Sequence of chain 1.D:
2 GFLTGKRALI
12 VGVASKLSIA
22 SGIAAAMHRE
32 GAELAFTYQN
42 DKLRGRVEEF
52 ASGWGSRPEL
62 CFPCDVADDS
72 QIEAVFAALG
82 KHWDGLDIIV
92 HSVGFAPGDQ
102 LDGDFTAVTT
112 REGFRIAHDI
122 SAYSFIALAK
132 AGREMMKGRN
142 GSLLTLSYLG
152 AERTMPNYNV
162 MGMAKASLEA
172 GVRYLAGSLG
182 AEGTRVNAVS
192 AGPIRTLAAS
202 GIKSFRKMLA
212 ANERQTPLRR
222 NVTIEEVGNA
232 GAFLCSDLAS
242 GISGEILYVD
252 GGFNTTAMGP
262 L

A small-molecule ligand and the protein it binds are described below.
Small molecule (SMILES): Oc1cc(Cl)ccc1Oc1ccc(Cl)cc1Cl

Binding-site contacts:
Ligand atom C10 contacts residue GLY95 of chain 1.D at 3.5 Å.
Ligand atom CL14 contacts residue PHE206 of chain 1.D at 4.0 Å.
Ligand atom CL15 contacts residue LEU102 of chain 1.D at 3.6 Å.
Ligand atom C3 contacts residue ILE203 of chain 1.D at 3.9 Å (hydrophobic).
Ligand atom CL14 contacts residue NAD1 of chain 1.K at 3.5 Å.
Ligand atom C9 contacts residue ALA199 of chain 1.D at 3.4 Å (hydrophobic).
Ligand atom O17 contacts residue LYS166 of chain 1.D at 3.8 Å.
Ligand atom C6 contacts residue NAD1 of chain 1.K at 3.4 Å.
Ligand atom O17 contacts residue TYR159 of chain 1.D at 2.6 Å (h-bond).
Ligand atom C8 contacts residue NAD1 of chain 1.K at 3.8 Å.
Ligand atom CL16 contacts residue GLY95 of chain 1.D at 3.4 Å.
Ligand atom CL15 contacts residue PHE96 of chain 1.D at 3.9 Å.
Ligand atom C9 contacts residue NAD1 of chain 1.K at 4.1 Å.
Ligand atom C5 contacts residue NAD1 of chain 1.K at 3.4 Å.
Ligand atom C4 contacts residue ILE203 of chain 1.D at 4.1 Å (hydrophobic).
Ligand atom C4 contacts residue NAD1 of chain 1.K at 3.5 Å.
Ligand atom C3 contacts residue PHE206 of chain 1.D at 4.1 Å (hydrophobic).
Ligand atom C10 contacts residue ALA199 of chain 1.D at 3.8 Å (hydrophobic).
Ligand atom C1 contacts residue TYR149 of chain 1.D at 3.9 Å (hydrophobic).
Ligand atom C8 contacts residue ALA199 of chain 1.D at 3.8 Å (hydrophobic).
Ligand atom C13 contacts residue ILE203 of chain 1.D at 3.8 Å (hydrophobic).
Ligand atom O7 contacts residue NAD1 of chain 1.K at 3.1 Å (h-bond).
Ligand atom C12 contacts residue ILE203 of chain 1.D at 4.1 Å (hydrophobic).
Ligand atom CL16 contacts residue ALA199 of chain 1.D at 3.5 Å.
Ligand atom C2 contacts residue NAD1 of chain 1.K at 3.3 Å.
Ligand atom C3 contacts residue NAD1 of chain 1.K at 3.1 Å.
Ligand atom C12 contacts residue LEU102 of chain 1.D at 3.7 Å (hydrophobic).
Ligand atom O17 contacts residue NAD1 of chain 1.K at 2.5 Å (h-bond).
Ligand atom C4 contacts residue ALA200 of chain 1.D at 3.7 Å (hydrophobic).
Ligand atom CL14 contacts residue MET209 of chain 1.D at 3.8 Å.
Ligand atom C1 contacts residue NAD1 of chain 1.K at 3.6 Å.
Ligand atom CL14 contacts residue TYR149 of chain 1.D at 3.6 Å.
Ligand atom C6 contacts residue TYR159 of chain 1.D at 3.5 Å (hydrophobic).
Ligand atom C10 contacts residue PHE96 of chain 1.D at 4.0 Å (hydrophobic).
Ligand atom C3 contacts residue ALA200 of chain 1.D at 3.6 Å (hydrophobic).
Ligand atom C1 contacts residue TYR159 of chain 1.D at 3.5 Å (hydrophobic).
Ligand atom C9 contacts residue GLY95 of chain 1.D at 3.9 Å.
Ligand atom O7 contacts residue ALA199 of chain 1.D at 4.1 Å.
Ligand atom CL16 contacts residue NAD1 of chain 1.K at 3.5 Å.
Ligand atom CL15 contacts residue ALA97 of chain 1.D at 3.3 Å.